Sequence of chain 1.B:
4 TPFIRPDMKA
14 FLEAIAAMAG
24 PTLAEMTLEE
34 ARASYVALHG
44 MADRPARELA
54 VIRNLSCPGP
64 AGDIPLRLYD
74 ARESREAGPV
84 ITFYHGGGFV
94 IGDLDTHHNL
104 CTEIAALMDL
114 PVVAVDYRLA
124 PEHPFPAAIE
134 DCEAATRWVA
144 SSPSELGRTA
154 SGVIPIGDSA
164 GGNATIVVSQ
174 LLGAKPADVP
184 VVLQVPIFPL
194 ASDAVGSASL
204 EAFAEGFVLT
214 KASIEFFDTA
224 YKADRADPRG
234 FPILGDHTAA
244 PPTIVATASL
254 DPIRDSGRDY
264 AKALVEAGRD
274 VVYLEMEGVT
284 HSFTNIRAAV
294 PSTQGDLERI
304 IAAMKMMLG

The protein below binds the small molecule below.
Small molecule (SMILES): CCCCCC(=O)Oc1ccc([N+](=O)[O-])cc1

Binding-site contacts:
Ligand atom CAN contacts residue GLY90 of chain 1.B at 3.0 Å.
Ligand atom CAN contacts residue GLY91 of chain 1.B at 2.9 Å.
Ligand atom CAO contacts residue SER162 of chain 1.B at 2.8 Å.
Ligand atom CAM contacts residue LEU212 of chain 1.B at 3.5 Å (hydrophobic).
Ligand atom CAO contacts residue ALA163 of chain 1.B at 3.9 Å (hydrophobic).
Ligand atom CAQ contacts residue SER162 of chain 1.B at 2.8 Å.
Ligand atom CAL contacts residue HIS284 of chain 1.B at 3.3 Å.
Ligand atom NAE contacts residue GLY91 of chain 1.B at 4.1 Å.
Ligand atom CAQ contacts residue GLY91 of chain 1.B at 2.8 Å.
Ligand atom OAA contacts residue GLY90 of chain 1.B at 3.6 Å (h-bond).
Ligand atom CAN contacts residue ALA163 of chain 1.B at 3.3 Å (hydrophobic).
Ligand atom CAP contacts residue LEU212 of chain 1.B at 3.4 Å (hydrophobic).
Ligand atom NAE contacts residue SER162 of chain 1.B at 3.8 Å.
Ligand atom CAK contacts residue HIS284 of chain 1.B at 3.8 Å.
Ligand atom CAO contacts residue GLY91 of chain 1.B at 3.8 Å.
Ligand atom OAB contacts residue HIS284 of chain 1.B at 2.9 Å.
Ligand atom OAA contacts residue HIS284 of chain 1.B at 3.4 Å (h-bond).
Ligand atom OAD contacts residue LEU193 of chain 1.B at 4.0 Å.
Ligand atom CAP contacts residue HIS284 of chain 1.B at 3.6 Å.
Ligand atom CAL contacts residue GLY91 of chain 1.B at 3.9 Å.
Ligand atom CAM contacts residue SER162 of chain 1.B at 2.7 Å.
Ligand atom OAC contacts residue PHE220 of chain 1.B at 4.1 Å.
Ligand atom CAM contacts residue HIS284 of chain 1.B at 2.9 Å.
Ligand atom CAP contacts residue SER162 of chain 1.B at 2.8 Å.
Ligand atom CAN contacts residue SER162 of chain 1.B at 2.6 Å.
Ligand atom CAN contacts residue GLY89 of chain 1.B at 4.0 Å.
Ligand atom CAI contacts residue TYR38 of chain 1.B at 3.4 Å (hydrophobic).
Ligand atom CAK contacts residue SER285 of chain 1.B at 3.8 Å.
Ligand atom CAG contacts residue PHE220 of chain 1.B at 3.7 Å (hydrophobic).
Ligand atom CAH contacts residue TYR38 of chain 1.B at 4.1 Å (hydrophobic).
Ligand atom OAA contacts residue SER162 of chain 1.B at 3.4 Å (h-bond).
Ligand atom OAA contacts residue TYR38 of chain 1.B at 4.0 Å.
Ligand atom CAQ contacts residue GLY90 of chain 1.B at 4.0 Å.
Ligand atom CAJ contacts residue LEU26 of chain 1.B at 3.7 Å (hydrophobic).
Ligand atom OAB contacts residue LEU212 of chain 1.B at 4.0 Å.
Ligand atom CAQ contacts residue ALA163 of chain 1.B at 2.9 Å (hydrophobic).
Ligand atom CAL contacts residue SER162 of chain 1.B at 2.6 Å.
Ligand atom CAL contacts residue GLY90 of chain 1.B at 3.7 Å.
Ligand atom OAD contacts residue ALA163 of chain 1.B at 3.8 Å.
Ligand atom OAB contacts residue SER285 of chain 1.B at 3.0 Å (h-bond).